Sequence of chain 1.M:
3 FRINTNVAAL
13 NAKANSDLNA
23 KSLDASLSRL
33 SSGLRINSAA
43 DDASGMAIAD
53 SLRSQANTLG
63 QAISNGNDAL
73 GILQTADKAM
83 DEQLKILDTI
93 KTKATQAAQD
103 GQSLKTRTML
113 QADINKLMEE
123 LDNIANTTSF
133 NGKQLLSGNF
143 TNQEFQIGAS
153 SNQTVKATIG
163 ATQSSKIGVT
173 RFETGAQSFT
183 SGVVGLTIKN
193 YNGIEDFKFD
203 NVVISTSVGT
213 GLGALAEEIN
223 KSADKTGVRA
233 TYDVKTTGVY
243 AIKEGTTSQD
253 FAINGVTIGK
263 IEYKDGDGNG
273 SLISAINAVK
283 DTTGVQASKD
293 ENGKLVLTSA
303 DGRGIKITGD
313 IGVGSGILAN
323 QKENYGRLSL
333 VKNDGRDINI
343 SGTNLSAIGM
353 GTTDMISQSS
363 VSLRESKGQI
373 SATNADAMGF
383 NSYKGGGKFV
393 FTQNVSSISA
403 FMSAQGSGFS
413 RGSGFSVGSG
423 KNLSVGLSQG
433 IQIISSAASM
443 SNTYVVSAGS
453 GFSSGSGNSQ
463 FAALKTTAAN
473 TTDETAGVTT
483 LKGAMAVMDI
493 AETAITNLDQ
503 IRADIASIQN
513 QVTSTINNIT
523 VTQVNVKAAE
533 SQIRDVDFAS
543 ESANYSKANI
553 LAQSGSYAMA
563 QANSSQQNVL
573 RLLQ

Binding-site contacts:
Ligand atom C5 contacts residue SER449 of chain 1.M at 3.6 Å.
Ligand atom C1 contacts residue SER449 of chain 1.M at 2.2 Å.
Ligand atom C2 contacts residue SER449 of chain 1.M at 1.4 Å.
Ligand atom O1A contacts residue SER449 of chain 1.M at 3.2 Å (h-bond).
Ligand atom O1B contacts residue SER449 of chain 1.M at 2.5 Å (h-bond).
Ligand atom C4 contacts residue SER452 of chain 1.M at 3.4 Å.
Ligand atom O1B contacts residue LYS467 of chain 1.M at 4.3 Å.
Ligand atom O4 contacts residue SER452 of chain 1.M at 3.1 Å (h-bond).
Ligand atom O1B contacts residue VAL448 of chain 1.M at 4.2 Å.
Ligand atom O4 contacts residue GLY451 of chain 1.M at 3.6 Å.
Ligand atom N5 contacts residue SER449 of chain 1.M at 4.3 Å.
Ligand atom O1A contacts residue LYS467 of chain 1.M at 4.2 Å.
Ligand atom C3 contacts residue VAL447 of chain 1.M at 4.3 Å (hydrophobic).
Ligand atom C3 contacts residue SER449 of chain 1.M at 1.7 Å.
Ligand atom O4 contacts residue SER449 of chain 1.M at 3.7 Å.
Ligand atom C3 contacts residue SER452 of chain 1.M at 4.0 Å.
Ligand atom C4 contacts residue GLY451 of chain 1.M at 3.9 Å.
Ligand atom O6 contacts residue SER449 of chain 1.M at 2.9 Å (h-bond).
Ligand atom O1B contacts residue VAL447 of chain 1.M at 3.3 Å.
Ligand atom C6 contacts residue SER449 of chain 1.M at 3.5 Å.
Ligand atom C4 contacts residue SER449 of chain 1.M at 2.6 Å.

The protein below binds the small molecule below.
Small molecule (SMILES): C[C@H](O)[C@H](N)[C@@H]1O[C@](O)(C(=O)O)C[C@H](O)[C@@H]1N